Binding-site contacts:
Ligand atom C7 contacts residue LEU220 of chain 3.A at 3.8 Å (hydrophobic).
Ligand atom C3 contacts residue SER217 of chain 3.A at 4.4 Å.
Ligand atom C8 contacts residue THR165 of chain 1.A at 4.5 Å.
Ligand atom O7 contacts residue SER217 of chain 3.A at 3.6 Å.
Ligand atom C3 contacts residue ASN163 of chain 1.A at 3.8 Å.
Ligand atom C5 contacts residue THR165 of chain 1.A at 4.2 Å.
Ligand atom C7 contacts residue PRO219 of chain 3.A at 4.2 Å (hydrophobic).
Ligand atom N2 contacts residue SER217 of chain 3.A at 3.3 Å (h-bond).
Ligand atom O7 contacts residue LEU220 of chain 3.A at 3.0 Å (h-bond).
Ligand atom O7 contacts residue MET242 of chain 1.A at 3.6 Å.
Ligand atom O7 contacts residue PRO219 of chain 3.A at 3.4 Å.
Ligand atom C7 contacts residue SER217 of chain 3.A at 3.9 Å.
Ligand atom C8 contacts residue ILE240 of chain 1.A at 3.8 Å (hydrophobic).
Ligand atom C7 contacts residue MET242 of chain 1.A at 4.1 Å (hydrophobic).
Ligand atom O5 contacts residue ASN163 of chain 1.A at 2.4 Å (h-bond).
Ligand atom C2 contacts residue ASN163 of chain 1.A at 2.7 Å.
Ligand atom C8 contacts residue MET242 of chain 1.A at 4.0 Å (hydrophobic).
Ligand atom C6 contacts residue LEU220 of chain 3.A at 4.5 Å (hydrophobic).
Ligand atom C6 contacts residue THR165 of chain 1.A at 3.5 Å.
Ligand atom O7 contacts residue ASN163 of chain 1.A at 4.5 Å.
Ligand atom C5 contacts residue LEU220 of chain 3.A at 4.3 Å (hydrophobic).
Ligand atom C5 contacts residue ASN163 of chain 1.A at 3.4 Å.
Ligand atom C8 contacts residue LEU220 of chain 3.A at 4.2 Å (hydrophobic).
Ligand atom C5 contacts residue MET242 of chain 1.A at 4.2 Å (hydrophobic).
Ligand atom C7 contacts residue ASN163 of chain 1.A at 3.7 Å.
Ligand atom C1 contacts residue ASN163 of chain 1.A at 1.4 Å.
Ligand atom C8 contacts residue PRO219 of chain 3.A at 4.1 Å (hydrophobic).
Ligand atom N2 contacts residue ASN163 of chain 1.A at 3.1 Å (h-bond).
Ligand atom O7 contacts residue ARG218 of chain 3.A at 4.1 Å.
Ligand atom C8 contacts residue ASN163 of chain 1.A at 3.3 Å.
Ligand atom C4 contacts residue ASN163 of chain 1.A at 4.2 Å.
Ligand atom C2 contacts residue SER217 of chain 3.A at 4.4 Å.
Ligand atom O3 contacts residue LEU220 of chain 3.A at 4.3 Å.

Sequence of chain 3.A:
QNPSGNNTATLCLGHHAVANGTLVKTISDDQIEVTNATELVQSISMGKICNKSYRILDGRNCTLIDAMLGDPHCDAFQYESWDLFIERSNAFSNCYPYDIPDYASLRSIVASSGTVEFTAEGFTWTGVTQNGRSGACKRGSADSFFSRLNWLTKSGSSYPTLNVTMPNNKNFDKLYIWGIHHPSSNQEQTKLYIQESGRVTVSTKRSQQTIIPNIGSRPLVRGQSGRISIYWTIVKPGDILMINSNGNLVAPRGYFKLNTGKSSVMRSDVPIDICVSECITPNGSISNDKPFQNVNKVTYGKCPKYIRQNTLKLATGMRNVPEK

Sequence of chain 1.A:
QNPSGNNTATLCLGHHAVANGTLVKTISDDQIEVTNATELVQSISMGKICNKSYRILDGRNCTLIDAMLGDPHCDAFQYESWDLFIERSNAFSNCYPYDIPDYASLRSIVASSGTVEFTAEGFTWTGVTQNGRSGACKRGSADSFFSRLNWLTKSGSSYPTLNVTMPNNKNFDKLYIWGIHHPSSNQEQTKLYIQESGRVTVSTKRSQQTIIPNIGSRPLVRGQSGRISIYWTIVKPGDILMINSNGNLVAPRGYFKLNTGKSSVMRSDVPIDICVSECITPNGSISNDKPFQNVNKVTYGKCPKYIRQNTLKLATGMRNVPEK

This small molecule binds to this protein.
Small molecule (SMILES): CC(=O)N[C@H]1[C@H](O[C@H]2[C@H](O)[C@@H](NC(C)=O)CO[C@@H]2CO)O[C@H](CO)[C@@H](O[C@@H]2O[C@H](CO[C@H]3O[C@H](CO)[C@@H](O)[C@H](O)[C@@H]3O)[C@@H](O)[C@H](O)[C@@H]2O)[C@@H]1O